Sequence of chain 1.A:
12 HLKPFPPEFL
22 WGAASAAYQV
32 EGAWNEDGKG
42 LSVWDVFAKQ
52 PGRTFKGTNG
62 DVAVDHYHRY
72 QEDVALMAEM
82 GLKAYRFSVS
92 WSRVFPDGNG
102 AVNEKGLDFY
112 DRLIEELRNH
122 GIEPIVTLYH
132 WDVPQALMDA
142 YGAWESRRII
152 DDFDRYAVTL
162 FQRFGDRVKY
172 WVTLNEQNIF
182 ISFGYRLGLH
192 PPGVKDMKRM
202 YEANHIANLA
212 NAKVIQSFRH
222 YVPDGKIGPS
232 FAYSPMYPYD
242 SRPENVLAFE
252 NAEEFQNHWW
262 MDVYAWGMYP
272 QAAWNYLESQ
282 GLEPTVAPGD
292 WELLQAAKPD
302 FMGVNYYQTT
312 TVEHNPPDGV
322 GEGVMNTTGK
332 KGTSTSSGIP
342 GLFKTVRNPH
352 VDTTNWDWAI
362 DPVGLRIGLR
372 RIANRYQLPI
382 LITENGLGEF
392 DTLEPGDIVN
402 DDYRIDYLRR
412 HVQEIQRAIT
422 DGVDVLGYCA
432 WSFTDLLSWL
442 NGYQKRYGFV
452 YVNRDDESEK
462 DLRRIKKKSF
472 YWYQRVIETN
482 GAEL

This small molecule binds to this protein.
Small molecule (SMILES): O=P(O)(O)OC[C@H]1O[C@@H](O)[C@H](O)[C@@H](O)[C@H]1O

Binding-site contacts:
Ligand atom C6 contacts residue TYR448 of chain 1.A at 3.4 Å (hydrophobic).
Ligand atom O2 contacts residue ASN306 of chain 1.A at 3.8 Å.
Ligand atom C3 contacts residue HIS131 of chain 1.A at 3.8 Å.
Ligand atom O3P contacts residue LYS446 of chain 1.A at 2.6 Å (salt-bridge).
Ligand atom C3 contacts residue TRP432 of chain 1.A at 3.5 Å (hydrophobic).
Ligand atom C5 contacts residue TYR308 of chain 1.A at 3.4 Å (hydrophobic).
Ligand atom O3 contacts residue TRP432 of chain 1.A at 3.6 Å.
Ligand atom C2 contacts residue GLU177 of chain 1.A at 3.6 Å.
Ligand atom O3P contacts residue SER439 of chain 1.A at 3.8 Å.
Ligand atom O4 contacts residue GLN30 of chain 1.A at 3.6 Å (h-bond).
Ligand atom O2 contacts residue HIS131 of chain 1.A at 3.2 Å (h-bond).
Ligand atom O1P contacts residue SER439 of chain 1.A at 2.8 Å (h-bond).
Ligand atom C2 contacts residue TRP132 of chain 1.A at 3.8 Å (hydrophobic).
Ligand atom C1 contacts residue GLU385 of chain 1.A at 3.2 Å.
Ligand atom O3P contacts residue TYR448 of chain 1.A at 2.6 Å (h-bond).
Ligand atom C5 contacts residue TRP432 of chain 1.A at 3.7 Å (hydrophobic).
Ligand atom O2P contacts residue ASN442 of chain 1.A at 3.2 Å (h-bond).
Ligand atom O2 contacts residue ASN176 of chain 1.A at 3.0 Å (h-bond).
Ligand atom O3 contacts residue TRP440 of chain 1.A at 2.8 Å (h-bond).
Ligand atom O6 contacts residue TRP359 of chain 1.A at 3.4 Å.
Ligand atom C4 contacts residue TRP432 of chain 1.A at 3.5 Å (hydrophobic).
Ligand atom O2 contacts residue GLU385 of chain 1.A at 2.8 Å (salt-bridge).
Ligand atom O3P contacts residue ASN442 of chain 1.A at 3.8 Å.
Ligand atom O1 contacts residue GLU177 of chain 1.A at 2.3 Å (salt-bridge).
Ligand atom O2 contacts residue GLU177 of chain 1.A at 3.3 Å.
Ligand atom O6 contacts residue TYR448 of chain 1.A at 3.5 Å (h-bond).
Ligand atom C3 contacts residue GLN30 of chain 1.A at 3.7 Å.
Ligand atom O4 contacts residue TRP440 of chain 1.A at 3.1 Å (h-bond).
Ligand atom C3 contacts residue GLU385 of chain 1.A at 3.5 Å.
Ligand atom O3 contacts residue GLN30 of chain 1.A at 2.6 Å (h-bond).
Ligand atom C2 contacts residue GLU385 of chain 1.A at 3.4 Å.
Ligand atom O5 contacts residue GLU385 of chain 1.A at 3.8 Å.
Ligand atom P contacts residue SER439 of chain 1.A at 3.5 Å.
Ligand atom O3 contacts residue HIS131 of chain 1.A at 3.0 Å (h-bond).
Ligand atom O2P contacts residue SER439 of chain 1.A at 3.6 Å.
Ligand atom P contacts residue TYR448 of chain 1.A at 3.6 Å.
Ligand atom C1 contacts residue GLU177 of chain 1.A at 3.2 Å.
Ligand atom C5 contacts residue GLU385 of chain 1.A at 3.6 Å.
Ligand atom C6 contacts residue TRP432 of chain 1.A at 3.8 Å (hydrophobic).
Ligand atom O3P contacts residue TRP359 of chain 1.A at 3.7 Å.